This small molecule binds to this protein.
Small molecule (SMILES): Nc1nc2c([nH]c(=O)n2[C@@H]2O[C@H](CO[P](=O)(O)O[P](=O)(O)OP(=O)(O)O)[C@@H](O)[C@H]2O)c(=O)[nH]1

Binding-site contacts:
Ligand atom N1 contacts residue VAL155 of chain 1.I at 3.4 Å.
Ligand atom O8 contacts residue CYS115 of chain 1.I at 3.5 Å (h-bond).
Ligand atom O4' contacts residue HIS117 of chain 1.I at 2.5 Å (h-bond).
Ligand atom O1B contacts residue HIS118 of chain 1.I at 2.5 Å (h-bond).
Ligand atom O2G contacts residue SER140 of chain 1.J at 2.6 Å (h-bond).
Ligand atom N3 contacts residue LEU139 of chain 1.J at 3.5 Å (h-bond).
Ligand atom N7 contacts residue ZN1 of chain 1.IA at 3.4 Å.
Ligand atom O5' contacts residue LYS141 of chain 1.J at 3.1 Å (salt-bridge).
Ligand atom O3G contacts residue ARG144 of chain 1.J at 2.5 Å (salt-bridge).
Ligand atom C8 contacts residue ZN1 of chain 1.IA at 3.1 Å.
Ligand atom O8 contacts residue HIS117 of chain 1.I at 3.6 Å (h-bond).
Ligand atom O2' contacts residue SER140 of chain 1.J at 2.4 Å (h-bond).
Ligand atom C8 contacts residue HIS117 of chain 1.I at 3.4 Å.
Ligand atom O6 contacts residue GLN156 of chain 1.I at 3.1 Å (h-bond).
Ligand atom O8 contacts residue HIS118 of chain 1.I at 3.2 Å (h-bond).
Ligand atom O3B contacts residue LYS141 of chain 1.J at 3.3 Å (salt-bridge).
Ligand atom O1G contacts residue ARG190 of chain 1.I at 2.5 Å (salt-bridge).
Ligand atom C1' contacts residue HIS117 of chain 1.I at 3.4 Å.
Ligand atom N7 contacts residue CYS115 of chain 1.I at 3.0 Å (h-bond).
Ligand atom O8 contacts residue CYS186 of chain 1.I at 3.4 Å (h-bond).
Ligand atom O1A contacts residue ARG71 of chain 1.C at 3.4 Å (salt-bridge).
Ligand atom N9 contacts residue HIS117 of chain 1.I at 3.4 Å (h-bond).
Ligand atom O3' contacts residue SER140 of chain 1.J at 3.4 Å.
Ligand atom N1 contacts residue GLU157 of chain 1.I at 3.3 Å (salt-bridge).
Ligand atom N2 contacts residue LEU139 of chain 1.J at 3.6 Å.
Ligand atom C8 contacts residue CYS115 of chain 1.I at 3.6 Å (hydrophobic).
Ligand atom O8 contacts residue ZN1 of chain 1.IA at 2.3 Å.
Ligand atom O2A contacts residue LYS141 of chain 1.J at 3.0 Å (salt-bridge).
Ligand atom O6 contacts residue HIS184 of chain 1.I at 3.5 Å.
Ligand atom N2 contacts residue GLU157 of chain 1.I at 3.0 Å (salt-bridge).
Ligand atom O2' contacts residue GLY138 of chain 1.J at 3.1 Å.
Ligand atom C3' contacts residue LYS141 of chain 1.J at 3.5 Å.
Ligand atom O2G contacts residue ARG144 of chain 1.J at 3.1 Å (salt-bridge).
Ligand atom O2' contacts residue LEU139 of chain 1.J at 2.6 Å (h-bond).
Ligand atom O2G contacts residue LYS141 of chain 1.J at 3.3 Å (salt-bridge).
Ligand atom PG contacts residue ARG144 of chain 1.J at 3.4 Å.
Ligand atom C2 contacts residue LEU139 of chain 1.J at 3.5 Å (hydrophobic).
Ligand atom O3' contacts residue LYS141 of chain 1.J at 2.5 Å (salt-bridge).
Ligand atom O6 contacts residue VAL155 of chain 1.I at 3.4 Å.
Ligand atom C5' contacts residue ARG71 of chain 1.C at 3.4 Å.

Sequence of chain 1.I:
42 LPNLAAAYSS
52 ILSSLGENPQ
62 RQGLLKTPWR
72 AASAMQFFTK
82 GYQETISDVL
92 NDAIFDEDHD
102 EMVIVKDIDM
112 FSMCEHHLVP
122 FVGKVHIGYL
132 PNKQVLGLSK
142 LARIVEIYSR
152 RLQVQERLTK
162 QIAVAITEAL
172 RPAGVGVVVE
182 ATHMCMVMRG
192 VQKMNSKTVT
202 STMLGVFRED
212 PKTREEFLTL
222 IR

Sequence of chain 1.C:
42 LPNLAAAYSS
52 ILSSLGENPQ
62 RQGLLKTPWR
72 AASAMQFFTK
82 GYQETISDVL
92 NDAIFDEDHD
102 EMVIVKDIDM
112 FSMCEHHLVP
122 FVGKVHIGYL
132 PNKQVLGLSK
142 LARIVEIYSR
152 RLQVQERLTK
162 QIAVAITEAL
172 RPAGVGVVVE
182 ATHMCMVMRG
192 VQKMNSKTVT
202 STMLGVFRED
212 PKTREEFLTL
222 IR

Sequence of chain 1.J:
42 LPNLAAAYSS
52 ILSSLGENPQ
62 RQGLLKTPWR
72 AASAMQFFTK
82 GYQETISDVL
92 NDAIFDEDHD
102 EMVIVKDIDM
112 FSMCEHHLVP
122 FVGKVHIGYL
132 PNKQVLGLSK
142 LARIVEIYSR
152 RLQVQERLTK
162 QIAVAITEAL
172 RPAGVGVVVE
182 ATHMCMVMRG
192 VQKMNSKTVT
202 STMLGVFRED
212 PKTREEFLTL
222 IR